Sequence of chain 1.A:
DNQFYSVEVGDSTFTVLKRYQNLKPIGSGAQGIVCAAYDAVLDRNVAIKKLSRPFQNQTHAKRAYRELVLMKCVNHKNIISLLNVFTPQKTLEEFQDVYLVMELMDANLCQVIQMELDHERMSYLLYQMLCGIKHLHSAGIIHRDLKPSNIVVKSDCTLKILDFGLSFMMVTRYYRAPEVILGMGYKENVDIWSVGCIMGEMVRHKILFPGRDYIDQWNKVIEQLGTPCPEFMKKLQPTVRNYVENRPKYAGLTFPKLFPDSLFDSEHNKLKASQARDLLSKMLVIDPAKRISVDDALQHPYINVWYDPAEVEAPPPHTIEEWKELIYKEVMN

This small molecule binds to this protein.
Small molecule (SMILES): CCCn1c(C2CCNCC2)nc(-c2ccc(Cl)c(Cl)c2)c1-c1ccnc(NC2CCCCC2)n1

Binding-site contacts:
Ligand atom C58 contacts residue ASP113 of chain 1.A at 3.7 Å.
Ligand atom CL45 contacts residue LYS56 of chain 1.A at 3.4 Å.
Ligand atom N49 contacts residue ALA54 of chain 1.A at 3.7 Å.
Ligand atom C48 contacts residue GLU110 of chain 1.A at 3.6 Å.
Ligand atom C55 contacts residue MET112 of chain 1.A at 3.6 Å (hydrophobic).
Ligand atom C58 contacts residue GLN118 of chain 1.A at 3.5 Å.
Ligand atom N49 contacts residue MET112 of chain 1.A at 2.9 Å (h-bond).
Ligand atom C4 contacts residue LEU169 of chain 1.A at 3.8 Å (hydrophobic).
Ligand atom C18 contacts residue ASN157 of chain 1.A at 3.2 Å.
Ligand atom C18 contacts residue ANP1 of chain 1.B at 3.7 Å.
Ligand atom C39 contacts residue MET109 of chain 1.A at 3.8 Å (hydrophobic).
Ligand atom N19 contacts residue ANP1 of chain 1.B at 2.7 Å (h-bond).
Ligand atom C17 contacts residue ASN157 of chain 1.A at 3.2 Å.
Ligand atom C55 contacts residue ILE33 of chain 1.A at 3.8 Å (hydrophobic).
Ligand atom CL45 contacts residue ILE55 of chain 1.A at 3.7 Å.
Ligand atom CL46 contacts residue LEU89 of chain 1.A at 3.8 Å.
Ligand atom CL45 contacts residue ALA54 of chain 1.A at 2.9 Å.
Ligand atom C59 contacts residue ALA114 of chain 1.A at 3.7 Å (hydrophobic).
Ligand atom C48 contacts residue ALA54 of chain 1.A at 3.5 Å (hydrophobic).
Ligand atom C38 contacts residue MET109 of chain 1.A at 3.8 Å (hydrophobic).
Ligand atom C48 contacts residue MET112 of chain 1.A at 3.7 Å (hydrophobic).
Ligand atom C59 contacts residue ASN115 of chain 1.A at 3.7 Å.
Ligand atom C40 contacts residue ILE87 of chain 1.A at 3.6 Å (hydrophobic).
Ligand atom C50 contacts residue MET112 of chain 1.A at 3.8 Å (hydrophobic).
Ligand atom N54 contacts residue ILE33 of chain 1.A at 3.8 Å.
Ligand atom C59 contacts residue GLN118 of chain 1.A at 3.5 Å.
Ligand atom C40 contacts residue LYS56 of chain 1.A at 3.8 Å.
Ligand atom C56 contacts residue MET112 of chain 1.A at 3.4 Å (hydrophobic).
Ligand atom CL46 contacts residue LEU107 of chain 1.A at 3.5 Å.
Ligand atom C18 contacts residue SER156 of chain 1.A at 3.3 Å.
Ligand atom C38 contacts residue LYS56 of chain 1.A at 3.8 Å.
Ligand atom C47 contacts residue MET109 of chain 1.A at 3.8 Å (hydrophobic).
Ligand atom C10 contacts residue ILE33 of chain 1.A at 3.6 Å (hydrophobic).
Ligand atom CL45 contacts residue LEU107 of chain 1.A at 3.3 Å.
Ligand atom CL45 contacts residue MET109 of chain 1.A at 3.8 Å.
Ligand atom CL46 contacts residue ILE87 of chain 1.A at 3.5 Å.
Ligand atom N54 contacts residue MET112 of chain 1.A at 3.0 Å (h-bond).
Ligand atom C17 contacts residue SER156 of chain 1.A at 3.3 Å.
Ligand atom C60 contacts residue ALA114 of chain 1.A at 3.7 Å (hydrophobic).
Ligand atom C20 contacts residue ANP1 of chain 1.B at 3.3 Å.